Sequence of chain 1.B:
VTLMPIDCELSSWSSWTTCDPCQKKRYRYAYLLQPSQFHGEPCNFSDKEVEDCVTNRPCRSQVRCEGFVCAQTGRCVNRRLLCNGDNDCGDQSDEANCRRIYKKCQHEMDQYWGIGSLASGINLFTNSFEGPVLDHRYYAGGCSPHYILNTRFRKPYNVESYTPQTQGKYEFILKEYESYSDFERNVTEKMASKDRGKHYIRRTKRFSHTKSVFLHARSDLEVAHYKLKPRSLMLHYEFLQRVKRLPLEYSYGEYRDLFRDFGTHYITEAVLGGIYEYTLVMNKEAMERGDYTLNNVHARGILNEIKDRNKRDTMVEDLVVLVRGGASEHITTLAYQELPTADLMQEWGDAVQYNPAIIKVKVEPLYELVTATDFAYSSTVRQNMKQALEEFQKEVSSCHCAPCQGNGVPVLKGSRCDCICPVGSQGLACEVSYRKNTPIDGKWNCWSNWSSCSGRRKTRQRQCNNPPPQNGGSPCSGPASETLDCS

The small molecule below binds the protein below.
Small molecule (SMILES): OC[C@H]1O[C@@H](O)[C@@H](O)[C@@H](O)[C@@H]1O

Binding-site contacts:
Ligand atom O3 contacts residue ARG31 of chain 1.B at 3.9 Å.
Ligand atom C2 contacts residue TRP16 of chain 1.B at 2.9 Å (hydrophobic).
Ligand atom C1 contacts residue ARG31 of chain 1.B at 3.2 Å.
Ligand atom C5 contacts residue SER15 of chain 1.B at 4.1 Å.
Ligand atom O5 contacts residue SER15 of chain 1.B at 3.8 Å.
Ligand atom O5 contacts residue TRP16 of chain 1.B at 2.2 Å.
Ligand atom C6 contacts residue SER15 of chain 1.B at 3.8 Å.
Ligand atom C4 contacts residue TRP16 of chain 1.B at 4.1 Å (hydrophobic).
Ligand atom O2 contacts residue ARG31 of chain 1.B at 2.3 Å (salt-bridge).
Ligand atom C2 contacts residue ARG31 of chain 1.B at 3.3 Å.
Ligand atom C3 contacts residue ARG31 of chain 1.B at 4.2 Å.
Ligand atom O3 contacts residue TRP16 of chain 1.B at 3.0 Å (h-bond).
Ligand atom C3 contacts residue TRP16 of chain 1.B at 3.6 Å (hydrophobic).
Ligand atom C5 contacts residue TRP16 of chain 1.B at 3.5 Å (hydrophobic).
Ligand atom O2 contacts residue TRP16 of chain 1.B at 3.3 Å.
Ligand atom C1 contacts residue TRP16 of chain 1.B at 1.6 Å (hydrophobic).
Ligand atom C6 contacts residue TRP16 of chain 1.B at 4.5 Å (hydrophobic).